Binding-site contacts:
Ligand atom O contacts residue ASP464 of chain 1.B at 2.7 Å (salt-bridge).
Ligand atom C contacts residue CYS427 of chain 1.B at 1.9 Å (hydrophobic).
Ligand atom CA contacts residue CYS99 of chain 1.B at 3.1 Å (hydrophobic).
Ligand atom N contacts residue ASP464 of chain 1.B at 2.8 Å (salt-bridge).
Ligand atom CG2 contacts residue SER102 of chain 1.B at 3.4 Å.
Ligand atom OE2 contacts residue ARG469 of chain 1.B at 3.0 Å (salt-bridge).
Ligand atom CB contacts residue THR463 of chain 1.B at 3.5 Å.
Ligand atom O contacts residue SER102 of chain 1.B at 3.1 Å.
Ligand atom O contacts residue THR463 of chain 1.B at 3.2 Å.
Ligand atom CD contacts residue LEU351 of chain 1.B at 3.5 Å (hydrophobic).
Ligand atom CA contacts residue CYS427 of chain 1.B at 2.6 Å (hydrophobic).
Ligand atom CE contacts residue TRP115 of chain 1.B at 3.5 Å (hydrophobic).
Ligand atom OE1 contacts residue ASP466 of chain 1.B at 3.0 Å (salt-bridge).
Ligand atom O contacts residue ARG111 of chain 1.B at 3.5 Å.
Ligand atom OE1 contacts residue THR463 of chain 1.B at 2.5 Å (h-bond).
Ligand atom NE contacts residue GLY399 of chain 1.B at 2.8 Å (h-bond).
Ligand atom OG contacts residue ARG111 of chain 1.B at 3.5 Å (salt-bridge).
Ligand atom O3P contacts residue ARG465 of chain 1.B at 2.5 Å (salt-bridge).
Ligand atom O contacts residue CYS427 of chain 1.B at 3.4 Å (h-bond).
Ligand atom N contacts residue VAL462 of chain 1.B at 2.6 Å (h-bond).
Ligand atom O contacts residue TRP115 of chain 1.B at 3.1 Å (h-bond).
Ligand atom CD contacts residue THR463 of chain 1.B at 3.5 Å.
Ligand atom O contacts residue HIS400 of chain 1.B at 3.0 Å.
Ligand atom CA contacts residue VAL462 of chain 1.B at 3.2 Å (hydrophobic).
Ligand atom O contacts residue GLY401 of chain 1.B at 3.2 Å (h-bond).
Ligand atom N contacts residue CYS99 of chain 1.B at 3.4 Å (h-bond).
Ligand atom OE1 contacts residue ARG465 of chain 1.B at 3.5 Å (salt-bridge).
Ligand atom NH1 contacts residue ILE467 of chain 1.B at 3.5 Å.
Ligand atom NE contacts residue MET425 of chain 1.B at 3.4 Å (h-bond).
Ligand atom O contacts residue ARG111 of chain 1.B at 2.7 Å (salt-bridge).
Ligand atom C contacts residue CYS427 of chain 1.B at 2.5 Å (hydrophobic).
Ligand atom NH2 contacts residue MET425 of chain 1.B at 2.5 Å (h-bond).
Ligand atom CZ contacts residue MET425 of chain 1.B at 3.4 Å (hydrophobic).
Ligand atom NH1 contacts residue THR354 of chain 1.B at 3.1 Å (h-bond).
Ligand atom CB contacts residue ASP464 of chain 1.B at 3.4 Å.
Ligand atom OE2 contacts residue TRP115 of chain 1.B at 3.5 Å.
Ligand atom NZ contacts residue TRP115 of chain 1.B at 3.1 Å.
Ligand atom NH1 contacts residue ASP468 of chain 1.B at 3.1 Å (salt-bridge).
Ligand atom N contacts residue CYS427 of chain 1.B at 3.1 Å (h-bond).
Ligand atom NZ contacts residue ARG514 of chain 1.B at 2.9 Å (salt-bridge).

A protein and the small-molecule ligand that binds it are described below.
Small molecule (SMILES): CC[C@H](C)[C@H](NC(=O)[C@H](COP(=O)(O)O)NC(=O)[C@H](CCCCN)NC(=O)[C@@H](N)CC(=O)O)C(=O)N[C@@H](CCC(=O)O)C(=O)N[C@H](C(=O)NCC(=O)N[C@H](CCCN=C(N)N)C(C)=O)C(C)C

Sequence of chain 1.B:
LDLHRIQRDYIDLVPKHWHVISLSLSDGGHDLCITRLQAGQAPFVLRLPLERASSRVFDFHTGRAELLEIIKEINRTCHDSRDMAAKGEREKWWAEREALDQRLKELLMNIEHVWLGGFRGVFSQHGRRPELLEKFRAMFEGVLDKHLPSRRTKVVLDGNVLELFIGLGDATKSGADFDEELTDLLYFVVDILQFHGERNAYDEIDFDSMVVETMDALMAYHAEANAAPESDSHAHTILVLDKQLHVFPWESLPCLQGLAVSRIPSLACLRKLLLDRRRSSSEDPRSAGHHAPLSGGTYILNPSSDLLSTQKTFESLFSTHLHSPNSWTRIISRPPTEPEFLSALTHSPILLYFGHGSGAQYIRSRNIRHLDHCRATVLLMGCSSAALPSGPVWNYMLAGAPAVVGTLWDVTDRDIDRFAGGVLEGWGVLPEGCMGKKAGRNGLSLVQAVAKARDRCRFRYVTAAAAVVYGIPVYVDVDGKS